Sequence of chain 2.A:
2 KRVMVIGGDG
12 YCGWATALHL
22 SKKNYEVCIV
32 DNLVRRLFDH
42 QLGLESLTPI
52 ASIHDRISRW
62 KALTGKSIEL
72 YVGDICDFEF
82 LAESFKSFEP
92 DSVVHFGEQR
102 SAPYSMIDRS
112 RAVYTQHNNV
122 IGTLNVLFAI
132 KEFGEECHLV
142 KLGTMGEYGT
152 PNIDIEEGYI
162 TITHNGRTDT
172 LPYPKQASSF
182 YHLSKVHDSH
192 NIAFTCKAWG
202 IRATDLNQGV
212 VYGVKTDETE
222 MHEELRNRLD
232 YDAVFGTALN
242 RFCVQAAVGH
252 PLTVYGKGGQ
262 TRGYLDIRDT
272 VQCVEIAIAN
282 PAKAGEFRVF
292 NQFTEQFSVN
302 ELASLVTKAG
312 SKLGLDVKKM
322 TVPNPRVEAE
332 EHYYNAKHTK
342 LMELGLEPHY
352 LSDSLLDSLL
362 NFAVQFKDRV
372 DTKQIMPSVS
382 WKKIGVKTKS

This protein binds this small molecule.
Small molecule (SMILES): O=c1ccn([C@@H]2O[C@H](CO[P](=O)(O)O[P](=O)(O)O[C@H]3O[C@H](CO)[C@@H](O)[C@H](O)[C@H]3O)[C@@H](O)[C@H]2O)c(=O)[nH]1

Binding-site contacts:
Ligand atom C6' contacts residue GLN209 of chain 2.A at 3.5 Å.
Ligand atom C4' contacts residue TYR182 of chain 2.A at 3.5 Å (hydrophobic).
Ligand atom O2 contacts residue TYR256 of chain 2.A at 3.0 Å (h-bond).
Ligand atom O3C contacts residue ARG263 of chain 2.A at 3.3 Å (salt-bridge).
Ligand atom C2 contacts residue TYR256 of chain 2.A at 3.4 Å (hydrophobic).
Ligand atom O2 contacts residue VAL300 of chain 2.A at 3.5 Å.
Ligand atom O4 contacts residue ARG242 of chain 2.A at 2.8 Å (salt-bridge).
Ligand atom O2C contacts residue TYR256 of chain 2.A at 3.3 Å.
Ligand atom N3 contacts residue TYR256 of chain 2.A at 3.6 Å.
Ligand atom O4 contacts residue TYR256 of chain 2.A at 3.5 Å (h-bond).
Ligand atom O4 contacts residue THR254 of chain 2.A at 2.9 Å (h-bond).
Ligand atom N1 contacts residue TYR256 of chain 2.A at 3.5 Å.
Ligand atom O2C contacts residue ARG327 of chain 2.A at 3.4 Å.
Ligand atom O5C contacts residue ARG327 of chain 2.A at 3.6 Å.
Ligand atom O4' contacts residue THR145 of chain 2.A at 2.5 Å (h-bond).
Ligand atom O6' contacts residue MET146 of chain 2.A at 3.4 Å (h-bond).
Ligand atom O6' contacts residue THR145 of chain 2.A at 2.5 Å (h-bond).
Ligand atom C3' contacts residue TYR182 of chain 2.A at 3.5 Å (hydrophobic).
Ligand atom O3C contacts residue GLU329 of chain 2.A at 2.8 Å (salt-bridge).
Ligand atom N3 contacts residue THR254 of chain 2.A at 2.8 Å (h-bond).
Ligand atom O1B contacts residue ARG327 of chain 2.A at 2.7 Å (salt-bridge).
Ligand atom O3' contacts residue TYR182 of chain 2.A at 2.9 Å (h-bond).
Ligand atom O5' contacts residue VAL211 of chain 2.A at 3.6 Å.
Ligand atom C4' contacts residue NAD1 of chain 2.D at 3.6 Å.
Ligand atom O4C contacts residue VAL300 of chain 2.A at 3.5 Å.
Ligand atom C4 contacts residue THR254 of chain 2.A at 3.5 Å.
Ligand atom O2A contacts residue THR238 of chain 2.A at 3.2 Å.
Ligand atom O2C contacts residue GLU329 of chain 2.A at 2.7 Å (salt-bridge).
Ligand atom C4 contacts residue TYR256 of chain 2.A at 3.4 Å (hydrophobic).
Ligand atom O4' contacts residue TYR182 of chain 2.A at 2.5 Å (h-bond).
Ligand atom O1A contacts residue ARG327 of chain 2.A at 2.8 Å (salt-bridge).
Ligand atom O3' contacts residue NAD1 of chain 2.D at 2.8 Å (h-bond).
Ligand atom C3' contacts residue ARG101 of chain 2.A at 3.5 Å.
Ligand atom C3C contacts residue GLU329 of chain 2.A at 3.5 Å.
Ligand atom O2' contacts residue ARG101 of chain 2.A at 2.9 Å (salt-bridge).
Ligand atom O2A contacts residue ALA239 of chain 2.A at 2.7 Å (h-bond).
Ligand atom O3C contacts residue GLN261 of chain 2.A at 3.2 Å.
Ligand atom O6' contacts residue GLY147 of chain 2.A at 3.5 Å (h-bond).
Ligand atom O6' contacts residue GLN209 of chain 2.A at 3.2 Å (h-bond).
Ligand atom O3' contacts residue ARG101 of chain 2.A at 2.8 Å (salt-bridge).